Sequence of chain 1.C:
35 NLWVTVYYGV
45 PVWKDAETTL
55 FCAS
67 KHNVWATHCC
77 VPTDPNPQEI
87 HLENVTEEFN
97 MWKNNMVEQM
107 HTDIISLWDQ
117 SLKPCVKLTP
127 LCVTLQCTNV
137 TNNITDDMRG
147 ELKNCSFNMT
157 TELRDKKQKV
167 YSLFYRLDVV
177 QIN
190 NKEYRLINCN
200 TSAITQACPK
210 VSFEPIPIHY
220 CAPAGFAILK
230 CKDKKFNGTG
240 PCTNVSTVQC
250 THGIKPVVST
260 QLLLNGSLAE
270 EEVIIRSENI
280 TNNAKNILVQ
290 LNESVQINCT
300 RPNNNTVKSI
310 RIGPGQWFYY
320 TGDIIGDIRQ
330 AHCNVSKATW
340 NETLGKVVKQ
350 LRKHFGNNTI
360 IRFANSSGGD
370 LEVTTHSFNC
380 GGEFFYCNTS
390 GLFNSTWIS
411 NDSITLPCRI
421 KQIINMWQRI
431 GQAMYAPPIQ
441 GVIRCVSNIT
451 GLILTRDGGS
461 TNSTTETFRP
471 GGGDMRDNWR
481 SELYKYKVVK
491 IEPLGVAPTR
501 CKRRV

The small molecule below binds the protein below.
Small molecule (SMILES): CC(=O)N[C@@H]1[C@@H](O)[C@H](O)[C@@H](CO)O[C@H]1O

Binding-site contacts:
Ligand atom O5 contacts residue ASN356 of chain 1.C at 2.5 Å (h-bond).
Ligand atom C1 contacts residue ASN356 of chain 1.C at 1.5 Å.
Ligand atom C2 contacts residue ASN356 of chain 1.C at 2.5 Å.
Ligand atom N2 contacts residue ASN356 of chain 1.C at 2.9 Å (h-bond).
Ligand atom C7 contacts residue ASN356 of chain 1.C at 3.3 Å.
Ligand atom O7 contacts residue ASN356 of chain 1.C at 3.4 Å (h-bond).
Ligand atom C8 contacts residue ASN356 of chain 1.C at 4.2 Å.
Ligand atom C4 contacts residue ASN356 of chain 1.C at 4.4 Å.
Ligand atom C5 contacts residue ASN356 of chain 1.C at 3.8 Å.
Ligand atom C3 contacts residue ASN356 of chain 1.C at 3.9 Å.